Binding-site contacts:
Ligand atom N2 contacts residue ASP682 of chain 1.B at 2.9 Å (salt-bridge).
Ligand atom C2 contacts residue ASP682 of chain 1.B at 3.7 Å.
Ligand atom O6 contacts residue TRP627 of chain 1.B at 4.4 Å.
Ligand atom O3 contacts residue ASN650 of chain 1.B at 3.9 Å.
Ligand atom O5 contacts residue ASN650 of chain 1.B at 2.3 Å (h-bond).
Ligand atom O7 contacts residue ASP682 of chain 1.B at 3.5 Å (salt-bridge).
Ligand atom C4 contacts residue ASN650 of chain 1.B at 4.2 Å.
Ligand atom C8 contacts residue ASN650 of chain 1.B at 4.0 Å.
Ligand atom C4 contacts residue ASP682 of chain 1.B at 3.3 Å.
Ligand atom C7 contacts residue ASN650 of chain 1.B at 4.0 Å.
Ligand atom O5 contacts residue TRP627 of chain 1.B at 3.8 Å.
Ligand atom C6 contacts residue TRP627 of chain 1.B at 3.8 Å (hydrophobic).
Ligand atom C1 contacts residue ASN650 of chain 1.B at 1.4 Å.
Ligand atom C2 contacts residue ASN650 of chain 1.B at 2.5 Å.
Ligand atom C3 contacts residue ASP682 of chain 1.B at 3.3 Å.
Ligand atom O4 contacts residue ASP682 of chain 1.B at 2.4 Å (salt-bridge).
Ligand atom C7 contacts residue ASP682 of chain 1.B at 3.4 Å.
Ligand atom C5 contacts residue ASN650 of chain 1.B at 3.6 Å.
Ligand atom N2 contacts residue ASN650 of chain 1.B at 3.3 Å (h-bond).
Ligand atom C3 contacts residue ASN650 of chain 1.B at 3.7 Å.
Ligand atom C8 contacts residue ASP682 of chain 1.B at 4.5 Å.

This small molecule binds to this protein.
Small molecule (SMILES): CC(=O)N[C@@H]1[C@@H](O)[C@H](O)[C@@H](CO)O[C@H]1O

Sequence of chain 1.B:
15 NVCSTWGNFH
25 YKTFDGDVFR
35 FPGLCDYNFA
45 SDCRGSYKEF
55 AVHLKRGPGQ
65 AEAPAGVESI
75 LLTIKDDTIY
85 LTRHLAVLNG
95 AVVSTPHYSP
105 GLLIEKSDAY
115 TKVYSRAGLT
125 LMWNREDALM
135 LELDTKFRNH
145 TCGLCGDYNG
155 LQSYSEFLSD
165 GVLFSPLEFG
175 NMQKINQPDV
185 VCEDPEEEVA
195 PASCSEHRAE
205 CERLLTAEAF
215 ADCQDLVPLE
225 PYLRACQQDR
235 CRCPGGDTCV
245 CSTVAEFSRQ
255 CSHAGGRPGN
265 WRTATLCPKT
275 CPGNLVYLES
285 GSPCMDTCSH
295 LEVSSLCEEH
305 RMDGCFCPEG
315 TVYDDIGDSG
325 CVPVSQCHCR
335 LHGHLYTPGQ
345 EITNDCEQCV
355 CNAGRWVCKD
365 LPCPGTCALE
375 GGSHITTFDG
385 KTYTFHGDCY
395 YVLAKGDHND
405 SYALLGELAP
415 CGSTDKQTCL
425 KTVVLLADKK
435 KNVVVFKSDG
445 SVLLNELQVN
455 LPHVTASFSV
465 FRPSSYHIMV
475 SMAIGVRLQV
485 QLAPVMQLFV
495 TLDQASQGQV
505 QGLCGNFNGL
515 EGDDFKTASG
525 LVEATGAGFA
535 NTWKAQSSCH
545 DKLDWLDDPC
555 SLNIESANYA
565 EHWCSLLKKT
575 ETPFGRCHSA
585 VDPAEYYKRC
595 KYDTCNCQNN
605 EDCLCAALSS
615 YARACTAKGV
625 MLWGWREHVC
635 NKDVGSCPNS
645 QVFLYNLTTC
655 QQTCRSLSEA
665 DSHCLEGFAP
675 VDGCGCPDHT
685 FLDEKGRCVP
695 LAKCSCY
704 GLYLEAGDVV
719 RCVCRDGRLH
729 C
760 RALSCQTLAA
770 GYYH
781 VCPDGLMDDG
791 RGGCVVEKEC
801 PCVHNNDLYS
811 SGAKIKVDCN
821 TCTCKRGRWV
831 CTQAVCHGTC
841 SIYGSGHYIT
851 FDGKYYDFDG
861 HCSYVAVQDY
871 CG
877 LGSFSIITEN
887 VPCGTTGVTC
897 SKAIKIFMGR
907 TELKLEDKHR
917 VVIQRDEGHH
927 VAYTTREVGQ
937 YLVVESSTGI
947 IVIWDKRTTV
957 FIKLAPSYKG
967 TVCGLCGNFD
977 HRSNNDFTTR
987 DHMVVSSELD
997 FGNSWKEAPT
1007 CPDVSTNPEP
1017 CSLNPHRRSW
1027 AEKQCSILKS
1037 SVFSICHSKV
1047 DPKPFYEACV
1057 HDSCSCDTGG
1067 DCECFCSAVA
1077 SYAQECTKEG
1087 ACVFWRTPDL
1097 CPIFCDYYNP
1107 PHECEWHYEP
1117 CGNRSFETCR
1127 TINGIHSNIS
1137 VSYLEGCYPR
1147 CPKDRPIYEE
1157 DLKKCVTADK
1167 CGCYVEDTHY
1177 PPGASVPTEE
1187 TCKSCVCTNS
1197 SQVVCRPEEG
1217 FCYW